Binding-site contacts:
Ligand atom C7 contacts residue ASN198 of chain 1.A at 3.3 Å.
Ligand atom C4 contacts residue ASN198 of chain 1.A at 4.2 Å.
Ligand atom O5 contacts residue LYS50 of chain 1.A at 4.5 Å.
Ligand atom C5 contacts residue LYS50 of chain 1.A at 4.2 Å.
Ligand atom C8 contacts residue ASN198 of chain 1.A at 4.4 Å.
Ligand atom O7 contacts residue ASN198 of chain 1.A at 3.4 Å (h-bond).
Ligand atom O6 contacts residue LYS50 of chain 1.A at 3.9 Å.
Ligand atom O6 contacts residue TRP51 of chain 1.A at 3.7 Å.
Ligand atom O5 contacts residue ASN198 of chain 1.A at 2.4 Å (h-bond).
Ligand atom C3 contacts residue ASN198 of chain 1.A at 3.8 Å.
Ligand atom C1 contacts residue ASN198 of chain 1.A at 1.4 Å.
Ligand atom N2 contacts residue ASN198 of chain 1.A at 2.8 Å (h-bond).
Ligand atom C2 contacts residue ASN198 of chain 1.A at 2.4 Å.
Ligand atom C1 contacts residue LYS50 of chain 1.A at 4.2 Å.
Ligand atom C5 contacts residue ASN198 of chain 1.A at 3.7 Å.

Sequence of chain 1.A:
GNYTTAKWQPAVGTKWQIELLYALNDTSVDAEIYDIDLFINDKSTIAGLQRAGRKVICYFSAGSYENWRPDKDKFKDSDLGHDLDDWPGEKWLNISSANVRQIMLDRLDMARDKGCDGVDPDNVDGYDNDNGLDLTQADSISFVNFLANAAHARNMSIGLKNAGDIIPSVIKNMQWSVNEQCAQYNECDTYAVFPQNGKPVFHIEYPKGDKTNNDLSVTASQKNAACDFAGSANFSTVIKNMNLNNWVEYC

A protein and the small-molecule ligand that binds it are described below.
Small molecule (SMILES): CC(=O)N[C@@H]1[C@@H](O)[C@H](O)[C@@H](CO)O[C@H]1O